Binding-site contacts:
Ligand atom O6 contacts residue NAG1 of chain 50.T at 4.5 Å.
Ligand atom C2 contacts residue NAG1 of chain 50.T at 2.9 Å.
Ligand atom C4 contacts residue BMA1 of chain 50.V at 3.6 Å.
Ligand atom O2 contacts residue HIS2 of chain 50.D at 3.4 Å (h-bond).
Ligand atom C2 contacts residue HIS2 of chain 50.D at 4.5 Å.
Ligand atom C3 contacts residue NAG1 of chain 50.T at 4.1 Å.
Ligand atom O5 contacts residue NAG1 of chain 50.T at 2.5 Å (h-bond).
Ligand atom O3 contacts residue BMA1 of chain 50.V at 1.1 Å.
Ligand atom O2 contacts residue NAG1 of chain 50.T at 3.4 Å (h-bond).
Ligand atom C5 contacts residue NAG1 of chain 50.T at 3.8 Å.
Ligand atom C2 contacts residue BMA1 of chain 50.V at 3.2 Å.
Ligand atom O2 contacts residue BMA1 of chain 50.V at 3.0 Å (h-bond).
Ligand atom C1 contacts residue NAG1 of chain 50.T at 1.7 Å.
Ligand atom O4 contacts residue BMA1 of chain 50.V at 4.0 Å.
Ligand atom C3 contacts residue BMA1 of chain 50.V at 2.5 Å.

Sequence of chain 50.D:
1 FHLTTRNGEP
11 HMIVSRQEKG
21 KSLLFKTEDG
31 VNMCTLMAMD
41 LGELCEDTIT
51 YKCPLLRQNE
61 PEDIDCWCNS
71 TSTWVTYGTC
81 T

This protein binds this small molecule.
Small molecule (SMILES): OC[C@H]1O[C@@H](O)[C@@H](O)[C@@H](O)[C@@H]1O